Binding-site contacts:
Ligand atom O2B contacts residue SER106 of chain 5.A at 3.3 Å (h-bond).
Ligand atom C3' contacts residue SER300 of chain 3.A at 3.2 Å.
Ligand atom C2 contacts residue PRO304 of chain 3.A at 3.5 Å (hydrophobic).
Ligand atom C6 contacts residue ARG155 of chain 5.A at 3.6 Å.
Ligand atom O1G contacts residue LYS108 of chain 5.A at 2.8 Å (salt-bridge).
Ligand atom N6 contacts residue HIS302 of chain 3.A at 3.0 Å (h-bond).
Ligand atom O1A contacts residue GLY107 of chain 5.A at 3.1 Å.
Ligand atom O3' contacts residue SER300 of chain 3.A at 3.2 Å (h-bond).
Ligand atom N6 contacts residue GLN158 of chain 5.A at 3.1 Å (h-bond).
Ligand atom O3A contacts residue GLY105 of chain 5.A at 3.2 Å.
Ligand atom O1B contacts residue MG1 of chain 5.C at 2.0 Å.
Ligand atom O3G contacts residue HIS277 of chain 3.A at 3.5 Å (h-bond).
Ligand atom O2' contacts residue ASP305 of chain 3.A at 3.5 Å (salt-bridge).
Ligand atom O3' contacts residue LYS299 of chain 3.A at 3.5 Å.
Ligand atom PB contacts residue MG1 of chain 5.C at 3.2 Å.
Ligand atom O1A contacts residue LYS108 of chain 5.A at 3.4 Å (salt-bridge).
Ligand atom PG contacts residue MG1 of chain 5.C at 3.1 Å.
Ligand atom O2B contacts residue LYS108 of chain 5.A at 2.8 Å (salt-bridge).
Ligand atom O2' contacts residue ARG293 of chain 5.A at 3.4 Å (salt-bridge).
Ligand atom O1A contacts residue THR109 of chain 5.A at 3.0 Å (h-bond).
Ligand atom N7 contacts residue ARG155 of chain 5.A at 3.5 Å (salt-bridge).
Ligand atom O5' contacts residue GLN110 of chain 5.A at 3.5 Å.
Ligand atom N3B contacts residue MG1 of chain 5.C at 3.4 Å.
Ligand atom O4' contacts residue GLN110 of chain 5.A at 3.6 Å.
Ligand atom O1A contacts residue GLN110 of chain 5.A at 2.8 Å (h-bond).
Ligand atom N7 contacts residue LEU303 of chain 3.A at 3.4 Å (h-bond).
Ligand atom C8 contacts residue PRO301 of chain 3.A at 3.6 Å (hydrophobic).
Ligand atom O3A contacts residue GLY107 of chain 5.A at 3.3 Å (h-bond).
Ligand atom N3B contacts residue GLY105 of chain 5.A at 2.9 Å (h-bond).
Ligand atom O3' contacts residue ASP305 of chain 3.A at 3.6 Å (salt-bridge).
Ligand atom C2' contacts residue LEU303 of chain 3.A at 3.3 Å (hydrophobic).
Ligand atom O2G contacts residue MG1 of chain 5.C at 2.0 Å.
Ligand atom C5' contacts residue SER300 of chain 3.A at 3.1 Å.
Ligand atom O1G contacts residue HIS277 of chain 3.A at 3.0 Å (h-bond).
Ligand atom O3G contacts residue LYS299 of chain 3.A at 2.7 Å (salt-bridge).
Ligand atom O2B contacts residue GLY107 of chain 5.A at 3.2 Å (h-bond).
Ligand atom N7 contacts residue HIS302 of chain 3.A at 3.1 Å.
Ligand atom O2B contacts residue GLY105 of chain 5.A at 3.6 Å (h-bond).
Ligand atom O1B contacts residue THR109 of chain 5.A at 3.0 Å (h-bond).
Ligand atom N6 contacts residue ARG155 of chain 5.A at 3.5 Å (salt-bridge).

Sequence of chain 5.A:
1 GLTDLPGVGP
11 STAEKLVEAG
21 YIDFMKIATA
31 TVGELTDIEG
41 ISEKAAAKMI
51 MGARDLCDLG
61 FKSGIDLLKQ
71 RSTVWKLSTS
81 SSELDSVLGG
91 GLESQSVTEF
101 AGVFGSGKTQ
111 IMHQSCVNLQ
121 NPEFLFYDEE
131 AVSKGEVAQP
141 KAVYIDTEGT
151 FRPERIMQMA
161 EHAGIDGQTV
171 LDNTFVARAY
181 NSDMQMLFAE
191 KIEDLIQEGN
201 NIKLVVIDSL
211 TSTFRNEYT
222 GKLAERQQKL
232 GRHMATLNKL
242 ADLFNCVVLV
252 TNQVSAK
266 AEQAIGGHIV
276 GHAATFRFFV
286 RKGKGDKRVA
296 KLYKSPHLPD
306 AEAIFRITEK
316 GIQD

The protein below binds the small molecule below.
Small molecule (SMILES): Nc1ncnc2c1ncn2[C@@H]1O[C@H](CO[P](=O)(O)O[P](=O)(O)NP(=O)(O)O)[C@@H](O)[C@H]1O

Sequence of chain 3.A:
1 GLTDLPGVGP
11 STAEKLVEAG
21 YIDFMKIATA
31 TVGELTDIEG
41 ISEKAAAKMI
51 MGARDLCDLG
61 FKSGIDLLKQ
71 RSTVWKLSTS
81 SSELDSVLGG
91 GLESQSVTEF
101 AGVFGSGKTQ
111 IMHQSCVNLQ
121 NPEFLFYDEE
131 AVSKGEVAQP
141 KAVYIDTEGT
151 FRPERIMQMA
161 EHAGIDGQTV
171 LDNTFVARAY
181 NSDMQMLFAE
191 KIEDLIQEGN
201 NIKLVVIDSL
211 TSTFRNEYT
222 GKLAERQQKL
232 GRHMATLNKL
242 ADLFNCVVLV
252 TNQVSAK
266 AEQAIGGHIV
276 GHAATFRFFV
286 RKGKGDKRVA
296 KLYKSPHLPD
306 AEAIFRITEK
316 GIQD